This small molecule binds to this protein.
Small molecule (SMILES): CC(=O)N[C@@H]1[C@@H](O)[C@H](O)[C@@H](CO)O[C@H]1O

Binding-site contacts:
Ligand atom C5 contacts residue ASN259 of chain 1.F at 3.7 Å.
Ligand atom O7 contacts residue ASN259 of chain 1.F at 2.9 Å (h-bond).
Ligand atom O6 contacts residue THR116 of chain 1.E at 3.5 Å.
Ligand atom O6 contacts residue LYS115 of chain 1.E at 4.4 Å.
Ligand atom C1 contacts residue ASN259 of chain 1.F at 1.4 Å.
Ligand atom C8 contacts residue ASN259 of chain 1.F at 4.4 Å.
Ligand atom C4 contacts residue ASN259 of chain 1.F at 4.2 Å.
Ligand atom C8 contacts residue LYS181 of chain 1.E at 4.1 Å.
Ligand atom C7 contacts residue ASN259 of chain 1.F at 3.1 Å.
Ligand atom O7 contacts residue LYS181 of chain 1.E at 3.9 Å.
Ligand atom C3 contacts residue ASN259 of chain 1.F at 3.8 Å.
Ligand atom O5 contacts residue ASN259 of chain 1.F at 2.4 Å (h-bond).
Ligand atom C2 contacts residue ASN259 of chain 1.F at 2.4 Å.
Ligand atom O5 contacts residue THR116 of chain 1.E at 4.0 Å.
Ligand atom N2 contacts residue ASN259 of chain 1.F at 2.9 Å (h-bond).

Sequence of chain 1.F:
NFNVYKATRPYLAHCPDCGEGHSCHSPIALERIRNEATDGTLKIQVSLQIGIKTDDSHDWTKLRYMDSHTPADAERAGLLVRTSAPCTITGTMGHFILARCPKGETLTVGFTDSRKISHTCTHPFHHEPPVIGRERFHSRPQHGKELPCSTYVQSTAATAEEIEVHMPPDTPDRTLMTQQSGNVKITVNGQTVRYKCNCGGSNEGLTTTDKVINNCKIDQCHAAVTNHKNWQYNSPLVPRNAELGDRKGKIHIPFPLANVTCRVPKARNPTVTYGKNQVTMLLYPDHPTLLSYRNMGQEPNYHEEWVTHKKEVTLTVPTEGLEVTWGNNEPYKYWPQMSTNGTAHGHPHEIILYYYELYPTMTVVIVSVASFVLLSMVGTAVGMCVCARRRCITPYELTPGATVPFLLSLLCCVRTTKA

Sequence of chain 1.E:
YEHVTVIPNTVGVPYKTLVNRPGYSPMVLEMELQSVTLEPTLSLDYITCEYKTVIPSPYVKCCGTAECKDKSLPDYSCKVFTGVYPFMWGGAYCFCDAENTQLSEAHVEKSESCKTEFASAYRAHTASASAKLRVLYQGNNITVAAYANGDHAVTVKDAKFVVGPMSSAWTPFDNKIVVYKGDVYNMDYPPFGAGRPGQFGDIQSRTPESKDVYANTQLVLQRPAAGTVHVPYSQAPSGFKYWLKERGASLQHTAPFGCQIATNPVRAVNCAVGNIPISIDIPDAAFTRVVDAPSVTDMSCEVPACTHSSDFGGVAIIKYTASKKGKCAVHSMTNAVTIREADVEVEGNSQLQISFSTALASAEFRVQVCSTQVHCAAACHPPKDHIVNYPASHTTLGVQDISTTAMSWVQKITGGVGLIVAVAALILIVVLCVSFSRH